A protein and the small-molecule ligand that binds it are described below.
Small molecule (SMILES): CC(C)[C@@H]1NC(=O)c2c[se]c(n2)[C@H](C(C)C)NC(=O)c2c[se]c(n2)[C@H](C(C)C)NC(=O)c2c[se]c1n2

Binding-site contacts:
Ligand atom CG1 contacts residue VAL987 of chain 1.A at 3.5 Å (hydrophobic).
Ligand atom CB contacts residue LEU829 of chain 1.A at 4.3 Å (hydrophobic).
Ligand atom SE2 contacts residue TYR994 of chain 1.A at 3.8 Å.
Ligand atom O contacts residue ALA991 of chain 1.A at 3.5 Å.
Ligand atom N contacts residue TYR994 of chain 1.A at 3.7 Å.
Ligand atom CA contacts residue PHE990 of chain 1.A at 4.2 Å (hydrophobic).
Ligand atom C09 contacts residue ARG828 of chain 1.A at 4.2 Å.
Ligand atom C09 contacts residue TYR994 of chain 1.A at 3.0 Å (hydrophobic).
Ligand atom CA contacts residue TYR994 of chain 1.A at 3.2 Å (hydrophobic).
Ligand atom C09 contacts residue ALA824 of chain 1.A at 3.4 Å (hydrophobic).
Ligand atom SE2 contacts residue LEU697 of chain 1.A at 3.7 Å.
Ligand atom O contacts residue TYR994 of chain 1.A at 3.5 Å (h-bond).
Ligand atom CB contacts residue VAL987 of chain 1.A at 4.4 Å (hydrophobic).
Ligand atom SE2 contacts residue PHE990 of chain 1.A at 3.2 Å.
Ligand atom SE2 contacts residue ARG828 of chain 1.A at 3.8 Å.
Ligand atom C contacts residue ALA991 of chain 1.A at 4.5 Å (hydrophobic).
Ligand atom N contacts residue TYR994 of chain 1.A at 4.0 Å.
Ligand atom C contacts residue TYR994 of chain 1.A at 3.6 Å (hydrophobic).
Ligand atom O contacts residue THR825 of chain 1.A at 4.1 Å.
Ligand atom CG1 contacts residue LEU829 of chain 1.A at 3.5 Å (hydrophobic).
Ligand atom CG2 contacts residue LEU829 of chain 1.A at 4.1 Å (hydrophobic).
Ligand atom CG1 contacts residue ILE832 of chain 1.A at 4.5 Å (hydrophobic).
Ligand atom CB contacts residue ILE832 of chain 1.A at 3.6 Å (hydrophobic).
Ligand atom C contacts residue ALA824 of chain 1.A at 3.8 Å (hydrophobic).
Ligand atom CA contacts residue TYR994 of chain 1.A at 4.2 Å (hydrophobic).
Ligand atom CA contacts residue ALA824 of chain 1.A at 4.0 Å (hydrophobic).
Ligand atom O contacts residue ALA824 of chain 1.A at 3.0 Å (h-bond).
Ligand atom SE2 contacts residue ASP993 of chain 1.A at 4.5 Å.
Ligand atom CG1 contacts residue LEU697 of chain 1.A at 4.0 Å (hydrophobic).
Ligand atom C contacts residue PHE990 of chain 1.A at 4.2 Å (hydrophobic).
Ligand atom C contacts residue TYR994 of chain 1.A at 3.7 Å (hydrophobic).
Ligand atom CG2 contacts residue ILE832 of chain 1.A at 3.8 Å (hydrophobic).
Ligand atom CB contacts residue LEU697 of chain 1.A at 4.4 Å (hydrophobic).

Sequence of chain 1.A:
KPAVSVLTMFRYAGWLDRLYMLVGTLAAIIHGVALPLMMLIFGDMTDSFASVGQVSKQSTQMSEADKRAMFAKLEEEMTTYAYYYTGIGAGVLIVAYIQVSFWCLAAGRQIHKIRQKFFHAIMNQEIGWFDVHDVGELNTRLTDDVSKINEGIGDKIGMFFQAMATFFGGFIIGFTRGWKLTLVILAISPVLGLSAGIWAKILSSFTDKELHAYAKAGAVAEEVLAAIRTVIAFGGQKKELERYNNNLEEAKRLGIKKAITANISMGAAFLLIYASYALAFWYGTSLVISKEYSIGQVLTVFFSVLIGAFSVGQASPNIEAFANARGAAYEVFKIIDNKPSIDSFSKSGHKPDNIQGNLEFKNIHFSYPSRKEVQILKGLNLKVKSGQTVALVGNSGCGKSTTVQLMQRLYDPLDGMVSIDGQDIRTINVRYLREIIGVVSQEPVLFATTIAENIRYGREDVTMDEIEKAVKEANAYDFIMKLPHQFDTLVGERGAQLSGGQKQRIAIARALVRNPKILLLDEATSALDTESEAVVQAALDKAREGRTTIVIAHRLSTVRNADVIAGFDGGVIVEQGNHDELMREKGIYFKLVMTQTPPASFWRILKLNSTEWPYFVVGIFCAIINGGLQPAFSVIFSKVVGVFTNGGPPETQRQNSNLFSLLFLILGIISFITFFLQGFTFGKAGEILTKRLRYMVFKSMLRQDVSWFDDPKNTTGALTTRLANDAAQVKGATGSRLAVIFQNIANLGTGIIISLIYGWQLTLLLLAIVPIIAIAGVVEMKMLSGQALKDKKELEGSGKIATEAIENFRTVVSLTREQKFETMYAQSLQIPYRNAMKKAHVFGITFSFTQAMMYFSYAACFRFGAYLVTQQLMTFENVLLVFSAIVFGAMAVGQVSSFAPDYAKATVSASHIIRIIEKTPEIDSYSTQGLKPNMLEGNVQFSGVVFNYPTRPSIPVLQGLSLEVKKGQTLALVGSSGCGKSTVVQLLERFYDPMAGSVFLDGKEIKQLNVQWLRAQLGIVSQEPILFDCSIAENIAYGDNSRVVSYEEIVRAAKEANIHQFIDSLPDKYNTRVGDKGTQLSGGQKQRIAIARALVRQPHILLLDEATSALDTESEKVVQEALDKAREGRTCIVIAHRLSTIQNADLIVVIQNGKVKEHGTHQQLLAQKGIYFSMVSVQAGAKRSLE